Sequence of chain 11.C:
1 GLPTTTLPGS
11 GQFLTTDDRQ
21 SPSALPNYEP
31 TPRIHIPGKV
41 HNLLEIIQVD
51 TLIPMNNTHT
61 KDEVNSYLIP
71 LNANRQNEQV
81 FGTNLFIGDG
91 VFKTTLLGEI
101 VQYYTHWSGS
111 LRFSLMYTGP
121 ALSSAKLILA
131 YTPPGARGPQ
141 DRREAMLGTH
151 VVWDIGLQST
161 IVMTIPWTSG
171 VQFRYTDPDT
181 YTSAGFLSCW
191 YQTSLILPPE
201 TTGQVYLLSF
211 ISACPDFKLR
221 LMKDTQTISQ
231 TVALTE

This small molecule binds to this protein.
Small molecule (SMILES): Cc1cc(CCCCCOc2c(Cl)cc(C3=NCCO3)cc2Cl)on1

Binding-site contacts:
Ligand atom C4A contacts residue SER175 of chain 11.A at 3.6 Å.
Ligand atom C4A contacts residue ALA150 of chain 11.A at 3.9 Å (hydrophobic).
Ligand atom C5B contacts residue MET224 of chain 11.A at 3.8 Å (hydrophobic).
Ligand atom C2C contacts residue ILE104 of chain 11.A at 3.9 Å (hydrophobic).
Ligand atom CL2 contacts residue MET224 of chain 11.A at 3.2 Å.
Ligand atom C4B contacts residue TYR152 of chain 11.A at 3.7 Å (hydrophobic).
Ligand atom C4C contacts residue VAL191 of chain 11.A at 3.7 Å (hydrophobic).
Ligand atom C5 contacts residue LEU106 of chain 11.A at 3.7 Å (hydrophobic).
Ligand atom O1A contacts residue MET224 of chain 11.A at 3.9 Å.
Ligand atom C3C contacts residue ILE104 of chain 11.A at 3.6 Å (hydrophobic).
Ligand atom O1A contacts residue PHE186 of chain 11.A at 3.4 Å.
Ligand atom C3B contacts residue ALA24 of chain 11.C at 4.0 Å (hydrophobic).
Ligand atom C5A contacts residue VAL176 of chain 11.A at 3.8 Å (hydrophobic).
Ligand atom C5B contacts residue PHE186 of chain 11.A at 3.8 Å (hydrophobic).
Ligand atom C3B contacts residue TYR152 of chain 11.A at 3.9 Å (hydrophobic).
Ligand atom CL1 contacts residue VAL188 of chain 11.A at 3.7 Å.
Ligand atom C4 contacts residue TYR197 of chain 11.A at 3.6 Å (hydrophobic).
Ligand atom C2A contacts residue PHE186 of chain 11.A at 3.6 Å (hydrophobic).
Ligand atom CL2 contacts residue TYR128 of chain 11.A at 3.4 Å.
Ligand atom C1C contacts residue LEU106 of chain 11.A at 3.9 Å (hydrophobic).
Ligand atom O1B contacts residue VAL188 of chain 11.A at 3.8 Å.
Ligand atom N3A contacts residue PRO174 of chain 11.A at 3.3 Å (h-bond).
Ligand atom C5C contacts residue TYR152 of chain 11.A at 3.8 Å (hydrophobic).
Ligand atom C1C contacts residue TYR128 of chain 11.A at 3.6 Å (hydrophobic).
Ligand atom O1 contacts residue LEU106 of chain 11.A at 3.7 Å.
Ligand atom C4B contacts residue PHE186 of chain 11.A at 3.6 Å (hydrophobic).
Ligand atom C2C contacts residue MET221 of chain 11.A at 3.3 Å (hydrophobic).
Ligand atom C31 contacts residue ASN219 of chain 11.A at 3.7 Å.
Ligand atom O1 contacts residue MET221 of chain 11.A at 3.4 Å (h-bond).
Ligand atom C3C contacts residue TYR128 of chain 11.A at 3.8 Å (hydrophobic).
Ligand atom C4A contacts residue PRO174 of chain 11.A at 3.2 Å (hydrophobic).
Ligand atom CL2 contacts residue ILE104 of chain 11.A at 3.4 Å.
Ligand atom C31 contacts residue TYR197 of chain 11.A at 3.6 Å (hydrophobic).
Ligand atom N2 contacts residue ASN219 of chain 11.A at 3.5 Å (h-bond).
Ligand atom C4A contacts residue VAL176 of chain 11.A at 3.9 Å (hydrophobic).
Ligand atom C5 contacts residue MET221 of chain 11.A at 3.9 Å (hydrophobic).
Ligand atom N3A contacts residue ALA24 of chain 11.C at 3.8 Å.
Ligand atom CL1 contacts residue LEU25 of chain 11.C at 3.5 Å.
Ligand atom C5A contacts residue ALA150 of chain 11.A at 3.4 Å (hydrophobic).
Ligand atom N2 contacts residue MET221 of chain 11.A at 3.9 Å.

Sequence of chain 11.A:
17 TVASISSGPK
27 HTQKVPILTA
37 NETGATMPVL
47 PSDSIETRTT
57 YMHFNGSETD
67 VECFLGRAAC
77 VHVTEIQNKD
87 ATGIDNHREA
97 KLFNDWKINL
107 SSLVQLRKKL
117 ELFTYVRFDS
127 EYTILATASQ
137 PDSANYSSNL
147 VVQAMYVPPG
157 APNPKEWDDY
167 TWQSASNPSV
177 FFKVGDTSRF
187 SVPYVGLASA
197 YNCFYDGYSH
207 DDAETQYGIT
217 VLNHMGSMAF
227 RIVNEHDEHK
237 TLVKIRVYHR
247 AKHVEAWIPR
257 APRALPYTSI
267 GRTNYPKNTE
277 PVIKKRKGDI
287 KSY

Sequence of chain 12.C:
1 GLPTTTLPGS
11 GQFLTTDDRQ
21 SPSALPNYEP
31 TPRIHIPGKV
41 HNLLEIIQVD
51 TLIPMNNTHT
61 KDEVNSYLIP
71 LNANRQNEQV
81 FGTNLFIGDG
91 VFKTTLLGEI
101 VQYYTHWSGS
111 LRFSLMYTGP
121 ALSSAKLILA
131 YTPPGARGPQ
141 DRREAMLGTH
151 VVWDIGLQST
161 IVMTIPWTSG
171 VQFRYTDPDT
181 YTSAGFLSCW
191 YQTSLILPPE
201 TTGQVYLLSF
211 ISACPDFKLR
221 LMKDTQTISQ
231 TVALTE